A protein and the small-molecule ligand that binds it are described below.
Small molecule (SMILES): Cc1cc(CCCCCOc2ccc(C3=NCCO3)cc2)on1

Sequence of chain 7.C:
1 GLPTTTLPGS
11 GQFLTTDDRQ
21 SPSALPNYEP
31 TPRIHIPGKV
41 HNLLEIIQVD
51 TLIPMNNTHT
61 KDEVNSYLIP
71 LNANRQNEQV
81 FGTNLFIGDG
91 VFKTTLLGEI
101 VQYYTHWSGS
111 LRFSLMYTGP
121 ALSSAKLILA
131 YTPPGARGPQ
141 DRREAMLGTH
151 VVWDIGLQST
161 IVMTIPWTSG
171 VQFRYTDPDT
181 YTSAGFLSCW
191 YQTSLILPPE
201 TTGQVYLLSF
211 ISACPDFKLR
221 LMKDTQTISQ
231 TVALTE

Sequence of chain 7.A:
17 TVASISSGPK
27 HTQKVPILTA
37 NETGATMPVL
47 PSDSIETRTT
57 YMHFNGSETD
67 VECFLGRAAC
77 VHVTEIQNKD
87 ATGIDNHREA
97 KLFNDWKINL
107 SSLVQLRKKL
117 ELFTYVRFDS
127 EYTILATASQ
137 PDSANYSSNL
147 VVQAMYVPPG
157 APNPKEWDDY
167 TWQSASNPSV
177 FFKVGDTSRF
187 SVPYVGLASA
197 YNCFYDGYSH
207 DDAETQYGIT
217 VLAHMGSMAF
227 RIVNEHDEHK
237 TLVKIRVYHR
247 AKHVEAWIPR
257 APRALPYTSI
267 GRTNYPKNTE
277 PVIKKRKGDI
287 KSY

Binding-site contacts:
Ligand atom C3B contacts residue VAL188 of chain 7.A at 3.8 Å (hydrophobic).
Ligand atom C1B contacts residue TYR128 of chain 7.A at 3.6 Å (hydrophobic).
Ligand atom C5 contacts residue MET221 of chain 7.A at 3.6 Å (hydrophobic).
Ligand atom C6B contacts residue ILE104 of chain 7.A at 3.6 Å (hydrophobic).
Ligand atom C5A contacts residue ALA150 of chain 7.A at 4.0 Å (hydrophobic).
Ligand atom C5C contacts residue VAL188 of chain 7.A at 4.1 Å (hydrophobic).
Ligand atom C5C contacts residue VAL191 of chain 7.A at 3.8 Å (hydrophobic).
Ligand atom C3C contacts residue TYR128 of chain 7.A at 3.4 Å (hydrophobic).
Ligand atom O1B contacts residue ILE104 of chain 7.A at 3.9 Å.
Ligand atom O1A contacts residue PHE186 of chain 7.A at 3.0 Å.
Ligand atom C4B contacts residue TYR152 of chain 7.A at 3.8 Å (hydrophobic).
Ligand atom C4C contacts residue VAL191 of chain 7.A at 3.0 Å (hydrophobic).
Ligand atom C2B contacts residue VAL188 of chain 7.A at 3.5 Å (hydrophobic).
Ligand atom C1B contacts residue VAL188 of chain 7.A at 3.8 Å (hydrophobic).
Ligand atom C1C contacts residue LEU106 of chain 7.A at 4.0 Å (hydrophobic).
Ligand atom C5B contacts residue TYR128 of chain 7.A at 4.0 Å (hydrophobic).
Ligand atom C1C contacts residue MET221 of chain 7.A at 4.0 Å (hydrophobic).
Ligand atom C5A contacts residue PHE186 of chain 7.A at 3.5 Å (hydrophobic).
Ligand atom O1 contacts residue MET221 of chain 7.A at 2.5 Å (h-bond).
Ligand atom C1C contacts residue TYR128 of chain 7.A at 3.9 Å (hydrophobic).
Ligand atom C3B contacts residue TYR152 of chain 7.A at 3.7 Å (hydrophobic).
Ligand atom N3A contacts residue PHE186 of chain 7.A at 4.0 Å.
Ligand atom C5B contacts residue MET224 of chain 7.A at 3.8 Å (hydrophobic).
Ligand atom C4 contacts residue LEU106 of chain 7.A at 3.5 Å (hydrophobic).
Ligand atom C5A contacts residue VAL176 of chain 7.A at 3.6 Å (hydrophobic).
Ligand atom N3A contacts residue PRO174 of chain 7.A at 3.7 Å.
Ligand atom C4B contacts residue PHE186 of chain 7.A at 3.6 Å (hydrophobic).
Ligand atom C6B contacts residue TYR128 of chain 7.A at 3.3 Å (hydrophobic).
Ligand atom C2A contacts residue TYR152 of chain 7.A at 3.6 Å (hydrophobic).
Ligand atom C2A contacts residue PHE186 of chain 7.A at 3.3 Å (hydrophobic).
Ligand atom C2C contacts residue MET221 of chain 7.A at 4.0 Å (hydrophobic).
Ligand atom C5B contacts residue PHE186 of chain 7.A at 3.9 Å (hydrophobic).
Ligand atom C4C contacts residue VAL188 of chain 7.A at 3.7 Å (hydrophobic).
Ligand atom C4A contacts residue PRO174 of chain 7.A at 3.1 Å (hydrophobic).
Ligand atom C2C contacts residue TYR197 of chain 7.A at 3.7 Å (hydrophobic).
Ligand atom O1B contacts residue TYR128 of chain 7.A at 3.4 Å (h-bond).
Ligand atom N2 contacts residue MET221 of chain 7.A at 3.4 Å (h-bond).
Ligand atom N3A contacts residue ALA24 of chain 7.C at 3.8 Å.
Ligand atom C1B contacts residue ILE104 of chain 7.A at 4.0 Å (hydrophobic).
Ligand atom N3A contacts residue TYR152 of chain 7.A at 3.5 Å.